Sequence of chain 1.A:
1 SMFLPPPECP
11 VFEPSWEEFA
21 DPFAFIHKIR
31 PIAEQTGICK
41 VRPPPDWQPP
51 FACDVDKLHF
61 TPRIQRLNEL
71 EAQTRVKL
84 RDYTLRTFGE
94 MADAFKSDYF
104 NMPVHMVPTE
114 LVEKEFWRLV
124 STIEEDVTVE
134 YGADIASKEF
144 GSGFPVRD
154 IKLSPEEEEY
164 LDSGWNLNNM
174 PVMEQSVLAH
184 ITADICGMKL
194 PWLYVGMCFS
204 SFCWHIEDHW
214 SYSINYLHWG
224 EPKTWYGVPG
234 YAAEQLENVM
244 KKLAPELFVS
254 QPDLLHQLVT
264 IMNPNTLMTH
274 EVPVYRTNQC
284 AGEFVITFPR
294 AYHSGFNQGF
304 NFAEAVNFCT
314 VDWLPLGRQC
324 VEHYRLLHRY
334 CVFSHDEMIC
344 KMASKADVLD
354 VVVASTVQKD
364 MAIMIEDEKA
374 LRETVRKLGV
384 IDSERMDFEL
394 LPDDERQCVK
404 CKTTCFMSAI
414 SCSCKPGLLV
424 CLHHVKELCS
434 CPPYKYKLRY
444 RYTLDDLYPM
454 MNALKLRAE

A small-molecule ligand and the protein it binds are described below.
Small molecule (SMILES): O=C(CCSc1nc(-c2ccccc2)cc(=O)[nH]1)NO

Binding-site contacts:
Ligand atom O2 contacts residue HIS208 of chain 1.A at 2.9 Å (h-bond).
Ligand atom C11 contacts residue TRP228 of chain 1.A at 3.4 Å (hydrophobic).
Ligand atom N2 contacts residue SER216 of chain 1.A at 3.6 Å (h-bond).
Ligand atom C5 contacts residue TYR197 of chain 1.A at 3.7 Å (hydrophobic).
Ligand atom O contacts residue LYS226 of chain 1.A at 3.4 Å (salt-bridge).
Ligand atom N2 contacts residue DMS1 of chain 1.CA at 3.7 Å.
Ligand atom C12 contacts residue MN1 of chain 1.D at 2.7 Å.
Ligand atom O1 contacts residue MN1 of chain 1.D at 2.2 Å.
Ligand atom C9 contacts residue PHE205 of chain 1.A at 3.6 Å (hydrophobic).
Ligand atom N2 contacts residue ASN218 of chain 1.A at 2.7 Å (h-bond).
Ligand atom O2 contacts residue HIS296 of chain 1.A at 3.2 Å (h-bond).
Ligand atom O1 contacts residue HIS296 of chain 1.A at 3.1 Å (h-bond).
Ligand atom C2 contacts residue TYR197 of chain 1.A at 3.7 Å (hydrophobic).
Ligand atom C11 contacts residue ASN218 of chain 1.A at 3.7 Å.
Ligand atom O2 contacts residue MN1 of chain 1.D at 2.0 Å.
Ligand atom C4 contacts residue PHE205 of chain 1.A at 3.6 Å (hydrophobic).
Ligand atom N1 contacts residue TYR197 of chain 1.A at 3.7 Å.
Ligand atom O1 contacts residue DMS1 of chain 1.CA at 3.7 Å.
Ligand atom N1 contacts residue PHE205 of chain 1.A at 3.7 Å.
Ligand atom C contacts residue TYR197 of chain 1.A at 3.6 Å (hydrophobic).
Ligand atom C7 contacts residue EDO1 of chain 1.R at 3.7 Å.
Ligand atom O1 contacts residue ASN218 of chain 1.A at 3.4 Å (h-bond).
Ligand atom O contacts residue ASN300 of chain 1.A at 2.7 Å (h-bond).
Ligand atom C10 contacts residue ASN218 of chain 1.A at 3.5 Å.
Ligand atom C9 contacts residue TYR197 of chain 1.A at 3.7 Å (hydrophobic).
Ligand atom C3 contacts residue TYR197 of chain 1.A at 3.7 Å (hydrophobic).
Ligand atom C12 contacts residue ASN218 of chain 1.A at 3.6 Å.
Ligand atom C3 contacts residue LYS226 of chain 1.A at 3.5 Å.
Ligand atom O1 contacts residue GLU210 of chain 1.A at 3.0 Å (salt-bridge).
Ligand atom N2 contacts residue MN1 of chain 1.D at 2.8 Å.
Ligand atom C12 contacts residue HIS296 of chain 1.A at 3.6 Å.
Ligand atom C6 contacts residue DMS1 of chain 1.BA at 3.6 Å.
Ligand atom O1 contacts residue SER216 of chain 1.A at 2.6 Å (h-bond).
Ligand atom N contacts residue LYS226 of chain 1.A at 2.8 Å (salt-bridge).
Ligand atom S contacts residue LYS226 of chain 1.A at 3.5 Å.
Ligand atom C1 contacts residue TYR197 of chain 1.A at 3.5 Å (hydrophobic).
Ligand atom C4 contacts residue TYR197 of chain 1.A at 3.4 Å (hydrophobic).
Ligand atom C10 contacts residue TYR197 of chain 1.A at 3.6 Å (hydrophobic).
Ligand atom C8 contacts residue EDO1 of chain 1.R at 3.6 Å.
Ligand atom C contacts residue PHE205 of chain 1.A at 3.7 Å (hydrophobic).